Binding-site contacts:
Ligand atom C8 contacts residue ASP105 of chain 1.A at 3.3 Å.
Ligand atom N1 contacts residue TYR39 of chain 1.B at 3.4 Å.
Ligand atom O2 contacts residue TYR39 of chain 1.B at 3.3 Å (h-bond).
Ligand atom C39 contacts residue LYS107 of chain 1.B at 3.5 Å.
Ligand atom C33 contacts residue ASP105 of chain 1.B at 3.1 Å.
Ligand atom O2 contacts residue ASP105 of chain 1.A at 3.1 Å (salt-bridge).
Ligand atom CL2 contacts residue ASP105 of chain 1.B at 3.1 Å.
Ligand atom C4 contacts residue MET98 of chain 1.B at 3.4 Å (hydrophobic).
Ligand atom C15 contacts residue TYR106 of chain 1.A at 3.5 Å (hydrophobic).
Ligand atom N3 contacts residue ASP105 of chain 1.A at 2.6 Å (salt-bridge).
Ligand atom C3 contacts residue SER100 of chain 1.B at 3.4 Å.
Ligand atom O5 contacts residue TYR39 of chain 1.A at 3.4 Å.
Ligand atom O5 contacts residue ALA104 of chain 1.B at 3.4 Å (h-bond).
Ligand atom N4 contacts residue TYR39 of chain 1.A at 3.2 Å.
Ligand atom N5 contacts residue TYR106 of chain 1.B at 3.3 Å.
Ligand atom C10 contacts residue ALA104 of chain 1.A at 3.1 Å (hydrophobic).
Ligand atom C33 contacts residue TYR39 of chain 1.A at 3.5 Å (hydrophobic).
Ligand atom N6 contacts residue ASP105 of chain 1.B at 3.3 Å (salt-bridge).
Ligand atom C29 contacts residue TYR39 of chain 1.A at 3.3 Å (hydrophobic).
Ligand atom O4 contacts residue LYS107 of chain 1.B at 2.6 Å (salt-bridge).
Ligand atom C3 contacts residue ILE99 of chain 1.B at 3.4 Å (hydrophobic).
Ligand atom C14 contacts residue TYR39 of chain 1.B at 3.5 Å (hydrophobic).
Ligand atom N7 contacts residue ASP105 of chain 1.B at 2.6 Å (salt-bridge).
Ligand atom O4 contacts residue THR3 of chain 1.B at 3.4 Å.
Ligand atom O3 contacts residue THR3 of chain 1.A at 3.4 Å.
Ligand atom C8 contacts residue MET98 of chain 1.B at 3.4 Å (hydrophobic).
Ligand atom N2 contacts residue ASP105 of chain 1.A at 3.0 Å (salt-bridge).
Ligand atom N5 contacts residue ASP105 of chain 1.B at 3.4 Å (salt-bridge).
Ligand atom N5 contacts residue TYR39 of chain 1.A at 3.3 Å.
Ligand atom C3 contacts residue MET98 of chain 1.B at 3.4 Å (hydrophobic).
Ligand atom C9 contacts residue MET98 of chain 1.B at 3.1 Å (hydrophobic).
Ligand atom C12 contacts residue ALA104 of chain 1.A at 3.4 Å (hydrophobic).
Ligand atom C11 contacts residue ALA104 of chain 1.A at 3.0 Å (hydrophobic).
Ligand atom C12 contacts residue GLN49 of chain 1.B at 3.2 Å.
Ligand atom C16 contacts residue GLN49 of chain 1.B at 3.4 Å.
Ligand atom O3 contacts residue LYS107 of chain 1.A at 2.7 Å (salt-bridge).
Ligand atom C32 contacts residue ASP105 of chain 1.B at 3.3 Å.
Ligand atom CL1 contacts residue ALA104 of chain 1.A at 3.5 Å (hydrophobic).
Ligand atom C14 contacts residue ASP105 of chain 1.A at 3.5 Å.
Ligand atom C15 contacts residue ASP105 of chain 1.A at 3.3 Å.

This small molecule binds to this protein.
Small molecule (SMILES): COc1nc(O[C@H]2CCc3c(-c4cccc(C(=O)Nc5ccc(CNC[C@@H]6CCC(=O)N6)cn5)c4C)cccc32)c(C)cc1CNC[C@@H]1CCC(=O)N1

Sequence of chain 1.A:
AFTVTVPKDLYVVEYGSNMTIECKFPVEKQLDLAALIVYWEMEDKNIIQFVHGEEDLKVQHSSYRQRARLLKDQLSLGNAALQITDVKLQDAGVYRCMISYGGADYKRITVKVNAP

Sequence of chain 1.B:
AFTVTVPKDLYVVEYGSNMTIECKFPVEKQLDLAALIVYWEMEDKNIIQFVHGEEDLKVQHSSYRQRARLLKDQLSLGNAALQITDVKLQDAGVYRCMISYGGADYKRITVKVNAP